Binding-site contacts:
Ligand atom C6 contacts residue TRP23 of chain 1.E at 4.3 Å (hydrophobic).
Ligand atom C1 contacts residue TRP23 of chain 1.E at 4.0 Å (hydrophobic).
Ligand atom O5 contacts residue ALA19 of chain 1.E at 3.8 Å.
Ligand atom C3 contacts residue ASN20 of chain 1.E at 3.7 Å.
Ligand atom O5 contacts residue TRP23 of chain 1.E at 3.6 Å.
Ligand atom C7 contacts residue ASN20 of chain 1.E at 3.9 Å.
Ligand atom O5 contacts residue ASN20 of chain 1.E at 2.4 Å (h-bond).
Ligand atom N2 contacts residue ASN20 of chain 1.E at 2.7 Å (h-bond).
Ligand atom C5 contacts residue ASN20 of chain 1.E at 3.7 Å.
Ligand atom O6 contacts residue ALA19 of chain 1.E at 3.6 Å.
Ligand atom C1 contacts residue ASN20 of chain 1.E at 1.4 Å.
Ligand atom C5 contacts residue TRP23 of chain 1.E at 4.2 Å (hydrophobic).
Ligand atom O6 contacts residue TRP23 of chain 1.E at 4.5 Å.
Ligand atom C2 contacts residue ASN20 of chain 1.E at 2.4 Å.
Ligand atom C4 contacts residue ASN20 of chain 1.E at 4.2 Å.

This protein binds this small molecule.
Small molecule (SMILES): CC(=O)N[C@@H]1[C@@H](O)[C@H](O)[C@@H](CO)O[C@H]1O

Sequence of chain 1.E:
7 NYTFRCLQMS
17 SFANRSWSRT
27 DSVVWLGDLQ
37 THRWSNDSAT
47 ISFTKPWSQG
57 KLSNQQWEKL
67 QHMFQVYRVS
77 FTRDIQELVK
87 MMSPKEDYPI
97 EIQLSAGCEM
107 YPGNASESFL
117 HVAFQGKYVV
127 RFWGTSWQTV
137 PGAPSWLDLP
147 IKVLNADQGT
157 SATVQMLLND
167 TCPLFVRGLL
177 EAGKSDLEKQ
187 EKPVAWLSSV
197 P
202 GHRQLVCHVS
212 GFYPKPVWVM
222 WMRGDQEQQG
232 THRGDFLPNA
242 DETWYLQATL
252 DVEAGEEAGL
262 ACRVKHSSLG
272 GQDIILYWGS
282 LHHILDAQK